Sequence of chain 1.A:
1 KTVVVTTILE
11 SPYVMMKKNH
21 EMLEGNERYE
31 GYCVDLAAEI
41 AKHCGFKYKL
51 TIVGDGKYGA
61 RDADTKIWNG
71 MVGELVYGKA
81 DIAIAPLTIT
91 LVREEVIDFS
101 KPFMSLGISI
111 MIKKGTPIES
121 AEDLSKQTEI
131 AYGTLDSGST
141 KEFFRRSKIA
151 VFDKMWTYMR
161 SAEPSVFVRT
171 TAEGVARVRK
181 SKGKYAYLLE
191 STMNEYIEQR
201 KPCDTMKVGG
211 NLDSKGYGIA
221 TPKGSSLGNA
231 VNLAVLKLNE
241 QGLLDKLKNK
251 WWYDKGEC

Binding-site contacts:
Ligand atom C07 contacts residue SER105 of chain 1.A at 4.3 Å.
Ligand atom C06 contacts residue GLY216 of chain 1.A at 4.3 Å.
Ligand atom C09 contacts residue PZI1 of chain 1.L at 3.4 Å.
Ligand atom C09 contacts residue ASN239 of chain 1.B at 4.0 Å.
Ligand atom C08 contacts residue MET104 of chain 1.B at 4.2 Å (hydrophobic).
Ligand atom N01 contacts residue ILE89 of chain 1.A at 3.6 Å.
Ligand atom C06 contacts residue LYS215 of chain 1.A at 3.1 Å.
Ligand atom O10 contacts residue PZI1 of chain 1.L at 3.5 Å.
Ligand atom N01 contacts residue PRO102 of chain 1.A at 3.4 Å.
Ligand atom C08 contacts residue SER105 of chain 1.B at 3.5 Å.
Ligand atom C04 contacts residue GLY216 of chain 1.A at 3.3 Å.
Ligand atom C02 contacts residue LYS215 of chain 1.A at 4.1 Å.
Ligand atom C04 contacts residue LYS215 of chain 1.A at 3.2 Å.
Ligand atom N05 contacts residue SER214 of chain 1.A at 3.3 Å (h-bond).
Ligand atom O10 contacts residue SER214 of chain 1.A at 4.1 Å.
Ligand atom N05 contacts residue GLY216 of chain 1.A at 4.0 Å.
Ligand atom C07 contacts residue SER214 of chain 1.A at 3.1 Å.
Ligand atom C06 contacts residue PZI1 of chain 1.L at 4.3 Å.
Ligand atom C08 contacts residue PZI1 of chain 1.L at 3.2 Å.
Ligand atom C06 contacts residue SER214 of chain 1.A at 3.0 Å.
Ligand atom C06 contacts residue SER105 of chain 1.A at 4.1 Å.
Ligand atom C02 contacts residue GLY216 of chain 1.A at 3.8 Å.
Ligand atom N05 contacts residue LYS215 of chain 1.A at 3.1 Å.
Ligand atom C09 contacts residue PRO102 of chain 1.B at 3.8 Å (hydrophobic).
Ligand atom O03 contacts residue LEU236 of chain 1.B at 4.1 Å.
Ligand atom O03 contacts residue PRO102 of chain 1.B at 3.8 Å.
Ligand atom N01 contacts residue GLY216 of chain 1.A at 4.0 Å.
Ligand atom C07 contacts residue PZI1 of chain 1.L at 3.4 Å.
Ligand atom O10 contacts residue PHE103 of chain 1.B at 4.3 Å.
Ligand atom C08 contacts residue SER214 of chain 1.A at 4.2 Å.
Ligand atom O03 contacts residue ASN239 of chain 1.B at 4.3 Å.
Ligand atom C08 contacts residue PRO102 of chain 1.B at 4.0 Å (hydrophobic).
Ligand atom C06 contacts residue SER105 of chain 1.B at 4.0 Å.
Ligand atom N01 contacts residue PRO102 of chain 1.B at 4.0 Å.
Ligand atom O10 contacts residue ASN239 of chain 1.B at 3.6 Å.
Ligand atom C02 contacts residue PRO102 of chain 1.B at 4.2 Å (hydrophobic).
Ligand atom C07 contacts residue SER105 of chain 1.B at 2.7 Å.
Ligand atom C09 contacts residue LYS215 of chain 1.A at 4.3 Å.
Ligand atom C09 contacts residue SER214 of chain 1.A at 3.4 Å.
Ligand atom O10 contacts residue PRO102 of chain 1.B at 2.8 Å (h-bond).

The protein below binds the small molecule below.
Small molecule (SMILES): NC(=O)CN1CCCC1=O

Sequence of chain 1.B:
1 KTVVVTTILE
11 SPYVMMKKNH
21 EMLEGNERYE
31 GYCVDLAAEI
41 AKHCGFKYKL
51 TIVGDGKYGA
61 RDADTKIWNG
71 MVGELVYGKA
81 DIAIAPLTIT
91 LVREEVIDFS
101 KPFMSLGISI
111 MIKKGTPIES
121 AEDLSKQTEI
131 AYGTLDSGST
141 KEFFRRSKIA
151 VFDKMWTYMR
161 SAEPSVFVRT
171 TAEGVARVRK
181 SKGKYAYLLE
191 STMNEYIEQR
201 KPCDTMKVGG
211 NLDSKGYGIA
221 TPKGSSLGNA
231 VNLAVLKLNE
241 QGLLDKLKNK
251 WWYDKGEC